Binding-site contacts:
Ligand atom BR1 contacts residue LEU253 of chain 1.A at 3.1 Å.
Ligand atom C1 contacts residue LEU201 of chain 1.A at 3.5 Å (hydrophobic).
Ligand atom C2 contacts residue ASN255 of chain 1.A at 3.7 Å.
Ligand atom C12 contacts residue THR301 of chain 1.A at 3.3 Å.
Ligand atom C3 contacts residue ASN255 of chain 1.A at 3.3 Å.
Ligand atom F3 contacts residue ILE303 of chain 1.A at 3.0 Å.
Ligand atom N1 contacts residue ASN255 of chain 1.A at 2.9 Å (h-bond).
Ligand atom F4 contacts residue MET210 of chain 1.A at 3.5 Å.
Ligand atom N1 contacts residue VAL199 of chain 1.A at 3.0 Å (h-bond).
Ligand atom O2 contacts residue ASN255 of chain 1.A at 3.7 Å.
Ligand atom F3 contacts residue MET210 of chain 1.A at 3.2 Å.
Ligand atom O1 contacts residue ASN200 of chain 1.A at 3.0 Å (h-bond).
Ligand atom O3 contacts residue THR301 of chain 1.A at 3.5 Å.
Ligand atom C17 contacts residue ILE189 of chain 1.A at 3.6 Å (hydrophobic).
Ligand atom F5 contacts residue PHE92 of chain 1.A at 3.7 Å.
Ligand atom C9 contacts residue THR301 of chain 1.A at 3.5 Å.
Ligand atom F2 contacts residue VAL289 of chain 1.A at 3.1 Å.
Ligand atom C7 contacts residue VAL289 of chain 1.A at 3.2 Å (hydrophobic).
Ligand atom C14 contacts residue ILE303 of chain 1.A at 3.6 Å (hydrophobic).
Ligand atom C1 contacts residue CA1 of chain 1.C at 3.7 Å.
Ligand atom C17 contacts residue GLY185 of chain 1.A at 3.2 Å.
Ligand atom F4 contacts residue PHE92 of chain 1.A at 3.5 Å.
Ligand atom N1 contacts residue THR288 of chain 1.A at 3.6 Å.
Ligand atom C11 contacts residue THR301 of chain 1.A at 3.7 Å.
Ligand atom O1 contacts residue LEU201 of chain 1.A at 2.9 Å (h-bond).
Ligand atom C8 contacts residue GLY188 of chain 1.A at 3.5 Å.
Ligand atom O1 contacts residue GLY197 of chain 1.A at 3.5 Å (h-bond).
Ligand atom C18 contacts residue GLY185 of chain 1.A at 3.4 Å.
Ligand atom O1 contacts residue CA1 of chain 1.C at 2.7 Å.
Ligand atom F1 contacts residue ASN255 of chain 1.A at 3.1 Å.
Ligand atom F1 contacts residue LEU201 of chain 1.A at 3.3 Å.
Ligand atom C15 contacts residue ILE303 of chain 1.A at 3.7 Å (hydrophobic).
Ligand atom C5 contacts residue LEU192 of chain 1.A at 3.5 Å (hydrophobic).
Ligand atom C6 contacts residue LEU192 of chain 1.A at 3.7 Å (hydrophobic).
Ligand atom N2 contacts residue GLY188 of chain 1.A at 3.4 Å.
Ligand atom C6 contacts residue ASP191 of chain 1.A at 3.5 Å.
Ligand atom F2 contacts residue VAL195 of chain 1.A at 3.2 Å.
Ligand atom C2 contacts residue VAL289 of chain 1.A at 3.5 Å (hydrophobic).
Ligand atom F4 contacts residue MET90 of chain 1.A at 3.3 Å.
Ligand atom N1 contacts residue LEU201 of chain 1.A at 3.6 Å.

A protein and the small-molecule ligand that binds it are described below.
Small molecule (SMILES): C[C@@H](Oc1ccc(F)c(C(N)=O)c1F)c1nc(-c2ccc(C(F)(F)F)cc2)c(Br)o1

Sequence of chain 1.A:
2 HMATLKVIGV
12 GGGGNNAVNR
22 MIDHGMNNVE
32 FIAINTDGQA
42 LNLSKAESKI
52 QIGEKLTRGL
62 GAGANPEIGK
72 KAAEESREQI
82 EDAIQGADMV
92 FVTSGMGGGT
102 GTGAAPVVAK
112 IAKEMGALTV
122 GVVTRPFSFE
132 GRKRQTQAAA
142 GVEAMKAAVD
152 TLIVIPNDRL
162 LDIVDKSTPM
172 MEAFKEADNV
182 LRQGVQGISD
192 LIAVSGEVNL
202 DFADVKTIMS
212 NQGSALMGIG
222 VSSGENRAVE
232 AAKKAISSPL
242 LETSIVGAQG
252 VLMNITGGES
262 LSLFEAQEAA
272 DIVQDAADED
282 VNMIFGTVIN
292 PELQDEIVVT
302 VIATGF